Sequence of chain 1.B:
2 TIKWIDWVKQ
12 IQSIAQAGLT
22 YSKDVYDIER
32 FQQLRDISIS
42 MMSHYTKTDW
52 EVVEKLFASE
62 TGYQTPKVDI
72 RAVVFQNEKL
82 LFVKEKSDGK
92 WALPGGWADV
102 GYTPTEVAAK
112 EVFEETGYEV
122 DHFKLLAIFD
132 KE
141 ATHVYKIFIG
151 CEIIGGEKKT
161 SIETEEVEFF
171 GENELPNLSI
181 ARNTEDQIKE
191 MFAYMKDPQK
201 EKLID

Binding-site contacts:
Ligand atom C5 contacts residue TYR27 of chain 1.B at 4.2 Å (hydrophobic).
Ligand atom C5 contacts residue TYR22 of chain 1.A at 3.1 Å (hydrophobic).
Ligand atom O3 contacts residue TYR22 of chain 1.A at 3.9 Å.
Ligand atom C4 contacts residue ARG31 of chain 1.B at 3.5 Å.
Ligand atom C1 contacts residue TRP98 of chain 1.B at 3.8 Å (hydrophobic).
Ligand atom O1 contacts residue PO41 of chain 1.G at 2.4 Å (h-bond).
Ligand atom O4 contacts residue TYR27 of chain 1.B at 3.1 Å.
Ligand atom O1 contacts residue TYR22 of chain 1.A at 4.1 Å.
Ligand atom O4 contacts residue ARG31 of chain 1.B at 3.0 Å (salt-bridge).
Ligand atom C2 contacts residue PO41 of chain 1.G at 4.1 Å.
Ligand atom C5 contacts residue ARG31 of chain 1.B at 3.5 Å.
Ligand atom O3 contacts residue PO41 of chain 1.G at 2.8 Å (h-bond).
Ligand atom O5 contacts residue TYR22 of chain 1.A at 3.9 Å.
Ligand atom O1 contacts residue TRP98 of chain 1.B at 3.4 Å (h-bond).
Ligand atom C1 contacts residue PO41 of chain 1.G at 3.5 Å.
Ligand atom O5 contacts residue ARG31 of chain 1.B at 4.3 Å.
Ligand atom C4 contacts residue TYR27 of chain 1.B at 4.3 Å (hydrophobic).
Ligand atom C4 contacts residue TYR22 of chain 1.A at 3.9 Å (hydrophobic).
Ligand atom O5 contacts residue TYR27 of chain 1.B at 3.3 Å.
Ligand atom C3 contacts residue PO41 of chain 1.G at 4.0 Å.

Sequence of chain 1.A:
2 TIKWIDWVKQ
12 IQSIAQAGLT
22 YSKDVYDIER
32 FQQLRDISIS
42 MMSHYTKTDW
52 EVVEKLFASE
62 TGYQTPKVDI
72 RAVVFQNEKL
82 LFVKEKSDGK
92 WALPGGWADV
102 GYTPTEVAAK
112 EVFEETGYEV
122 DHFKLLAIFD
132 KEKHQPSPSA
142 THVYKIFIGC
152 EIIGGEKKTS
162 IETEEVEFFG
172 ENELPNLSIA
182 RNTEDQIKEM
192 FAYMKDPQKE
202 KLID

This small molecule binds to this protein.
Small molecule (SMILES): O=C[C@H](O)[C@H](O)[C@H](O)CO